This protein binds this small molecule.
Small molecule (SMILES): Cc1cn([C@H]2C[C@H](O[P](=O)(O)OC[C@H]3O[C@@H](n4ccc(N)nc4=O)C[C@@H]3O[P](=O)(O)OC[C@H]3O[C@@H](n4cnc5c(=O)nc(N)[nH]c54)C[C@@H]3O[P](=O)(O)OC[C@H]3O[C@@H](n4ccc(N)nc4=O)C[C@@H]3O)[C@@H](CO[P](=O)(O)O[C@H]3C[C@H](n4cnc5c(N)ncnc54)O[C@@H]3CO[P](=O)(O)O[C@H]3C[C@H](n4cnc5c(=O)nc(N)[nH]c54)O[C@@H]3CO[P](=O)(O)O[C@H]3C[C@H](n4ccc(N)nc4=O)O[C@@H]3CO[P](=O)(O)O[C@H]3C[C@H](n4cnc5c(=O)nc(N)[nH]c54)O[C@@H]3CO)O2)c(=O)[nH]c1=O

Binding-site contacts:
Ligand atom N2 contacts residue DC8 of chain 1.E at 2.8 Å (h-bond).
Ligand atom O4' contacts residue ARG96 of chain 1.A at 3.2 Å (salt-bridge).
Ligand atom OP1 contacts residue GLY95 of chain 1.A at 3.1 Å (h-bond).
Ligand atom C2 contacts residue DG7 of chain 1.E at 3.3 Å.
Ligand atom O6 contacts residue DC6 of chain 1.E at 2.8 Å (h-bond).
Ligand atom OP2 contacts residue ARG132 of chain 1.A at 3.5 Å (salt-bridge).
Ligand atom O2 contacts residue DG7 of chain 1.E at 2.6 Å (h-bond).
Ligand atom N1 contacts residue DC6 of chain 1.E at 2.8 Å (h-bond).
Ligand atom N3 contacts residue DC6 of chain 1.E at 3.6 Å (h-bond).
Ligand atom O4 contacts residue DA4 of chain 1.E at 3.0 Å (h-bond).
Ligand atom N3 contacts residue DA4 of chain 1.E at 2.9 Å (h-bond).
Ligand atom C5 contacts residue DG7 of chain 1.E at 3.5 Å.
Ligand atom OP1 contacts residue VAL93 of chain 1.A at 3.4 Å.
Ligand atom N2 contacts residue DG7 of chain 1.E at 3.4 Å (h-bond).
Ligand atom N1 contacts residue DG7 of chain 1.E at 3.3 Å (h-bond).
Ligand atom C2 contacts residue DT5 of chain 1.E at 3.5 Å.
Ligand atom N2 contacts residue DC6 of chain 1.E at 2.7 Å (h-bond).
Ligand atom O2 contacts residue DA4 of chain 1.E at 3.5 Å (h-bond).
Ligand atom N1 contacts residue DT5 of chain 1.E at 2.9 Å (h-bond).
Ligand atom N3 contacts residue DG7 of chain 1.E at 3.4 Å (h-bond).
Ligand atom C6 contacts residue DT5 of chain 1.E at 3.5 Å.
Ligand atom C4 contacts residue DG7 of chain 1.E at 3.2 Å.
Ligand atom C2 contacts residue DC6 of chain 1.E at 3.5 Å.
Ligand atom N3 contacts residue DG3 of chain 1.E at 2.9 Å (h-bond).
Ligand atom O6 contacts residue DC8 of chain 1.E at 2.9 Å (h-bond).
Ligand atom C4' contacts residue GLY95 of chain 1.A at 3.3 Å.
Ligand atom N4 contacts residue DG3 of chain 1.E at 2.9 Å (h-bond).
Ligand atom OP1 contacts residue GLY94 of chain 1.A at 3.5 Å.
Ligand atom C6 contacts residue DG7 of chain 1.E at 3.1 Å.
Ligand atom OP1 contacts residue ARG132 of chain 1.A at 3.5 Å (salt-bridge).
Ligand atom C6 contacts residue DC6 of chain 1.E at 3.5 Å.
Ligand atom N1 contacts residue DC6 of chain 1.E at 3.4 Å (h-bond).
Ligand atom N2 contacts residue DG3 of chain 1.E at 3.2 Å (h-bond).
Ligand atom N1 contacts residue DC8 of chain 1.E at 2.9 Å (h-bond).
Ligand atom N4 contacts residue DG7 of chain 1.E at 3.3 Å (h-bond).
Ligand atom N6 contacts residue DT5 of chain 1.E at 3.0 Å (h-bond).
Ligand atom O2 contacts residue DG3 of chain 1.E at 2.8 Å (h-bond).
Ligand atom N3 contacts residue DG7 of chain 1.E at 3.0 Å (h-bond).
Ligand atom C2 contacts residue DC6 of chain 1.E at 3.3 Å.
Ligand atom O6 contacts residue DG7 of chain 1.E at 3.4 Å (h-bond).

Sequence of chain 1.A:
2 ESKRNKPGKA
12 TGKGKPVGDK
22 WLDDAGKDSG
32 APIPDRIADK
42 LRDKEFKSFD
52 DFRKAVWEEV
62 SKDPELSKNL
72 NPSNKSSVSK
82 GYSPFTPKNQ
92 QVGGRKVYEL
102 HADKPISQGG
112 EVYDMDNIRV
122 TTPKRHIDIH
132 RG